Sequence of chain 1.A:
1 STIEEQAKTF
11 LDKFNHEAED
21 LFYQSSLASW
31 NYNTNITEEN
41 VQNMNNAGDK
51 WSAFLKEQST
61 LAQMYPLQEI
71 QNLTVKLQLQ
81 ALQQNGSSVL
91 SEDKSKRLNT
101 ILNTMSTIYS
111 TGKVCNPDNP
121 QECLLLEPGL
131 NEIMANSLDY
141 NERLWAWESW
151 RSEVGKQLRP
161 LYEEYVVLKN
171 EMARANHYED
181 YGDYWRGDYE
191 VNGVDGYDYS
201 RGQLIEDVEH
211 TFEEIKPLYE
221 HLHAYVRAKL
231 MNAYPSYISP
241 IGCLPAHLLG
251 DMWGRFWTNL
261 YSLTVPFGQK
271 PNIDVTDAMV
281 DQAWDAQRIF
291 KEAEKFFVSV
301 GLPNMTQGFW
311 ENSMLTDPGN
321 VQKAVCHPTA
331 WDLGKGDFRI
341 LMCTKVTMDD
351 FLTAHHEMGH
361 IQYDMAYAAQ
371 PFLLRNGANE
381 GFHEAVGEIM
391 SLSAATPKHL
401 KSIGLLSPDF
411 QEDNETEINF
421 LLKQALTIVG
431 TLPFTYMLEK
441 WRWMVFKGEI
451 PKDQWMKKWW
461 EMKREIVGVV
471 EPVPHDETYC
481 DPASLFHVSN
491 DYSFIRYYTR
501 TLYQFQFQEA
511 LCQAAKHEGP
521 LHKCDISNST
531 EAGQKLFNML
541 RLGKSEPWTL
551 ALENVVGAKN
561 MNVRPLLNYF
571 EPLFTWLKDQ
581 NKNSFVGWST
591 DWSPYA

The small molecule below binds the protein below.
Small molecule (SMILES): CC(=O)N[C@H]1[C@H](O[C@H]2[C@H](O)[C@@H](NC(C)=O)CO[C@@H]2CO)O[C@H](CO)[C@@H](O[C@@H]2O[C@H](CO)[C@@H](O)[C@H](O)[C@@H]2O)[C@@H]1O

Binding-site contacts:
Ligand atom O5 contacts residue ASN72 of chain 1.A at 2.3 Å (h-bond).
Ligand atom C8 contacts residue ASN72 of chain 1.A at 3.9 Å.
Ligand atom O2 contacts residue THR83 of chain 1.B at 3.4 Å (h-bond).
Ligand atom O6 contacts residue LYS8 of chain 1.A at 4.0 Å.
Ligand atom N2 contacts residue ASN72 of chain 1.A at 3.0 Å (h-bond).
Ligand atom C3 contacts residue THR83 of chain 1.B at 4.1 Å.
Ligand atom C6 contacts residue LYS8 of chain 1.A at 4.4 Å.
Ligand atom C2 contacts residue THR83 of chain 1.B at 4.5 Å.
Ligand atom O6 contacts residue THR83 of chain 1.B at 4.1 Å.
Ligand atom C4 contacts residue ASN72 of chain 1.A at 4.2 Å.
Ligand atom O7 contacts residue ASN72 of chain 1.A at 3.1 Å (h-bond).
Ligand atom O4 contacts residue THR83 of chain 1.B at 4.1 Å.
Ligand atom C3 contacts residue ASN72 of chain 1.A at 3.8 Å.
Ligand atom C4 contacts residue THR83 of chain 1.B at 3.6 Å.
Ligand atom C1 contacts residue ASN72 of chain 1.A at 1.4 Å.
Ligand atom O3 contacts residue THR83 of chain 1.B at 3.8 Å.
Ligand atom O5 contacts residue LYS8 of chain 1.A at 3.6 Å.
Ligand atom C5 contacts residue ASN72 of chain 1.A at 3.6 Å.
Ligand atom C1 contacts residue LYS8 of chain 1.A at 4.3 Å.
Ligand atom O6 contacts residue VAL75 of chain 1.A at 4.3 Å.
Ligand atom C7 contacts residue ASN72 of chain 1.A at 3.2 Å.
Ligand atom C2 contacts residue ASN72 of chain 1.A at 2.5 Å.

Sequence of chain 1.B:
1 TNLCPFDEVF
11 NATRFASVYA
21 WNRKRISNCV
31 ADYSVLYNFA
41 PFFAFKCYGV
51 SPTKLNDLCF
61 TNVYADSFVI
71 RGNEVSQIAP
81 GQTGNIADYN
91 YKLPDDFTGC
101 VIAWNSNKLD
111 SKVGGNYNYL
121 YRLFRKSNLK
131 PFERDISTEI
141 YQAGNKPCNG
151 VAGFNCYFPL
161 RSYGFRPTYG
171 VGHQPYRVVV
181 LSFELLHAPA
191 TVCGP